The small molecule below binds the protein below.
Small molecule (SMILES): CC(=O)N[C@H]1[C@H](O[C@H]2[C@H](O)[C@@H](NC(C)=O)CO[C@@H]2CO)O[C@H](CO)[C@@H](O)[C@@H]1O

Binding-site contacts:
Ligand atom C7 contacts residue SER423 of chain 1.D at 3.6 Å.
Ligand atom C5 contacts residue NAG1 of chain 1.U at 3.9 Å.
Ligand atom C4 contacts residue ASN243 of chain 1.D at 4.2 Å.
Ligand atom O4 contacts residue SER422 of chain 1.D at 4.0 Å.
Ligand atom O5 contacts residue NAG1 of chain 1.U at 3.1 Å.
Ligand atom O6 contacts residue NAG1 of chain 1.U at 4.1 Å.
Ligand atom O3 contacts residue SER423 of chain 1.D at 4.3 Å.
Ligand atom O6 contacts residue GLY358 of chain 1.D at 3.3 Å.
Ligand atom C7 contacts residue ASN243 of chain 1.D at 3.5 Å.
Ligand atom C5 contacts residue GLU192 of chain 1.D at 3.7 Å.
Ligand atom O3 contacts residue CYS421 of chain 1.D at 3.9 Å.
Ligand atom C4 contacts residue SER422 of chain 1.D at 4.0 Å.
Ligand atom O7 contacts residue SER422 of chain 1.D at 4.0 Å.
Ligand atom O5 contacts residue ASN243 of chain 1.D at 2.4 Å (h-bond).
Ligand atom C8 contacts residue LEU242 of chain 1.D at 3.6 Å (hydrophobic).
Ligand atom C3 contacts residue SER423 of chain 1.D at 3.8 Å.
Ligand atom C6 contacts residue NAG1 of chain 1.U at 3.8 Å.
Ligand atom C8 contacts residue ASN356 of chain 1.D at 3.7 Å.
Ligand atom C5 contacts residue SER422 of chain 1.D at 3.7 Å.
Ligand atom C1 contacts residue SER422 of chain 1.D at 4.1 Å.
Ligand atom C1 contacts residue NAG1 of chain 1.U at 3.8 Å.
Ligand atom C1 contacts residue GLU192 of chain 1.D at 4.1 Å.
Ligand atom O5 contacts residue SER422 of chain 1.D at 4.4 Å.
Ligand atom C5 contacts residue ASN243 of chain 1.D at 3.6 Å.
Ligand atom N2 contacts residue ASN243 of chain 1.D at 2.9 Å (h-bond).
Ligand atom C8 contacts residue PHE355 of chain 1.D at 4.0 Å (hydrophobic).
Ligand atom C1 contacts residue ASN243 of chain 1.D at 1.4 Å.
Ligand atom O7 contacts residue ASN243 of chain 1.D at 3.6 Å.
Ligand atom O5 contacts residue GLU192 of chain 1.D at 4.2 Å.
Ligand atom O7 contacts residue PRO193 of chain 1.D at 3.8 Å.
Ligand atom C6 contacts residue GLY358 of chain 1.D at 4.1 Å.
Ligand atom C2 contacts residue ASN243 of chain 1.D at 2.5 Å.
Ligand atom C3 contacts residue ASN243 of chain 1.D at 3.8 Å.
Ligand atom N2 contacts residue SER423 of chain 1.D at 2.7 Å (h-bond).
Ligand atom C8 contacts residue SER423 of chain 1.D at 3.5 Å.
Ligand atom C2 contacts residue SER423 of chain 1.D at 3.5 Å.
Ligand atom C7 contacts residue ASN356 of chain 1.D at 4.1 Å.
Ligand atom O7 contacts residue ASN356 of chain 1.D at 4.3 Å.
Ligand atom C1 contacts residue SER423 of chain 1.D at 3.8 Å.
Ligand atom C3 contacts residue SER422 of chain 1.D at 3.7 Å.

Sequence of chain 1.D:
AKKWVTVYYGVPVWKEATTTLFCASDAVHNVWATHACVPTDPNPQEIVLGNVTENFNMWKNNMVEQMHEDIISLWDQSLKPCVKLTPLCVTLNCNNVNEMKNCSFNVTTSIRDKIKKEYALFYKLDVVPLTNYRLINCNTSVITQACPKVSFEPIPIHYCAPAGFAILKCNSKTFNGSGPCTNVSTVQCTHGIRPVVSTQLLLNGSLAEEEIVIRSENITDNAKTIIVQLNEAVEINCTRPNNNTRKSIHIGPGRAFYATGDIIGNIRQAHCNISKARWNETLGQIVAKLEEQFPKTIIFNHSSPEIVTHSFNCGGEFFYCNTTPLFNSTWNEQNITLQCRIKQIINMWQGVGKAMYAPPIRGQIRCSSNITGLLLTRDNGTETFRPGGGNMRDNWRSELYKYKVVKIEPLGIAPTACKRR